Sequence of chain 2.B:
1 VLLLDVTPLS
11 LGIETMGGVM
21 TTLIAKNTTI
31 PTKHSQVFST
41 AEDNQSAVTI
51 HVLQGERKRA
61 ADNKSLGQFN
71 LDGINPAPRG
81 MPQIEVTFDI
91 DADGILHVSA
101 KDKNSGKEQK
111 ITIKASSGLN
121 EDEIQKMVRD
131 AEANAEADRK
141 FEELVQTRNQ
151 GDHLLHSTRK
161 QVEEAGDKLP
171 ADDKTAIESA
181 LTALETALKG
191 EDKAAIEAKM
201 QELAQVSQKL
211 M

Binding-site contacts:
Ligand atom CA contacts residue THR49 of chain 2.B at 3.7 Å.
Ligand atom CG2 contacts residue ALA41 of chain 2.B at 3.8 Å (hydrophobic).
Ligand atom O contacts residue THR15 of chain 2.B at 3.3 Å.
Ligand atom CG contacts residue THR40 of chain 2.B at 3.4 Å.
Ligand atom CD2 contacts residue ILE13 of chain 2.B at 3.7 Å (hydrophobic).
Ligand atom CB contacts residue ALA41 of chain 2.B at 3.7 Å (hydrophobic).
Ligand atom O contacts residue ALA41 of chain 2.B at 3.0 Å (h-bond).
Ligand atom O contacts residue VAL48 of chain 2.B at 3.6 Å.
Ligand atom CD1 contacts residue ILE50 of chain 2.B at 3.7 Å (hydrophobic).
Ligand atom O contacts residue PHE38 of chain 2.B at 3.3 Å.
Ligand atom NE contacts residue VAL37 of chain 2.B at 3.5 Å.
Ligand atom CA contacts residue GLN45 of chain 2.B at 3.8 Å.
Ligand atom O contacts residue THR49 of chain 2.B at 3.0 Å (h-bond).
Ligand atom CB contacts residue THR40 of chain 2.B at 3.7 Å.
Ligand atom CD1 contacts residue THR21 of chain 2.B at 3.5 Å.
Ligand atom NH1 contacts residue GLN83 of chain 2.B at 3.4 Å.
Ligand atom CD contacts residue VAL37 of chain 2.B at 3.4 Å (hydrophobic).
Ligand atom OXT contacts residue GLN45 of chain 2.B at 3.7 Å.
Ligand atom CD1 contacts residue PHE38 of chain 2.B at 3.6 Å (hydrophobic).
Ligand atom CE contacts residue THR40 of chain 2.B at 3.3 Å.
Ligand atom O contacts residue MET16 of chain 2.B at 2.8 Å (h-bond).
Ligand atom CB contacts residue SER39 of chain 2.B at 3.7 Å.
Ligand atom CB contacts residue VAL37 of chain 2.B at 3.7 Å (hydrophobic).
Ligand atom O contacts residue GLN45 of chain 2.B at 2.9 Å (h-bond).
Ligand atom N contacts residue GLN45 of chain 2.B at 3.5 Å (h-bond).
Ligand atom O contacts residue THR40 of chain 2.B at 3.6 Å.
Ligand atom SD contacts residue HIS153 of chain 2.B at 3.5 Å.
Ligand atom CB contacts residue VAL48 of chain 2.B at 3.7 Å (hydrophobic).
Ligand atom CD1 contacts residue GLN36 of chain 2.B at 3.8 Å.
Ligand atom NH2 contacts residue GLN83 of chain 2.B at 3.8 Å.
Ligand atom OXT contacts residue ALA47 of chain 2.B at 3.4 Å (h-bond).
Ligand atom SD contacts residue THR40 of chain 2.B at 3.6 Å (h-bond).
Ligand atom O contacts residue SER39 of chain 2.B at 2.8 Å (h-bond).
Ligand atom C contacts residue SER39 of chain 2.B at 3.5 Å.
Ligand atom CD2 contacts residue GLU14 of chain 2.B at 3.4 Å.
Ligand atom N contacts residue SER39 of chain 2.B at 2.9 Å (h-bond).
Ligand atom CA contacts residue SER39 of chain 2.B at 3.2 Å.
Ligand atom C contacts residue ALA47 of chain 2.B at 3.6 Å (hydrophobic).
Ligand atom C contacts residue GLN45 of chain 2.B at 3.4 Å.
Ligand atom CE contacts residue GLY80 of chain 2.B at 3.7 Å.

The small molecule below binds the protein below.
Small molecule (SMILES): CSCC[C@H](NC(=O)[C@H](CC(C)C)NC(=O)[C@H](CCCN=C(N)N)NC(=O)[C@@H](N)CC(N)=O)C(=O)N[C@@H](CC(C)C)C(=O)N[C@H](C(=O)NCC(=O)O)[C@@H](C)O